This protein binds this small molecule.
Small molecule (SMILES): CC[C@H](C)[C@H](NC(=O)[C@H](CC(C)C)NC(=O)[C@H](CO)NC(=O)CNC(=O)[C@@H](NC(=O)[C@@H](N)[C@@H](C)O)C(C)C)C(=O)N[C@H](C=O)CCC(N)=O

Binding-site contacts:
Ligand atom CG2 contacts residue ARG35 of chain 1.C at 3.9 Å.
Ligand atom CG1 contacts residue ASP243 of chain 1.C at 3.3 Å.
Ligand atom N contacts residue ASP243 of chain 1.C at 3.8 Å.
Ligand atom C contacts residue ASP243 of chain 1.C at 3.5 Å.
Ligand atom CB contacts residue ARG35 of chain 1.C at 3.4 Å.
Ligand atom C contacts residue PRO43 of chain 1.C at 4.5 Å (hydrophobic).
Ligand atom CG2 contacts residue ARG36 of chain 1.C at 3.8 Å.
Ligand atom CB contacts residue ASP243 of chain 1.C at 3.9 Å.
Ligand atom N contacts residue ARG35 of chain 1.C at 4.1 Å.
Ligand atom C contacts residue ARG35 of chain 1.C at 3.5 Å.
Ligand atom O contacts residue ARG36 of chain 1.C at 2.9 Å (salt-bridge).
Ligand atom CD1 contacts residue ARG29 of chain 1.C at 3.6 Å.
Ligand atom O contacts residue ILE25 of chain 1.C at 3.8 Å.
Ligand atom OG contacts residue PHE244 of chain 1.C at 3.7 Å.
Ligand atom OG contacts residue ARG35 of chain 1.C at 4.2 Å.
Ligand atom CB contacts residue ASP243 of chain 1.C at 4.2 Å.
Ligand atom O contacts residue PHE37 of chain 1.C at 3.8 Å.
Ligand atom O contacts residue ARG35 of chain 1.C at 2.9 Å (salt-bridge).
Ligand atom N contacts residue ARG35 of chain 1.C at 4.1 Å.
Ligand atom CG2 contacts residue PRO43 of chain 1.C at 4.3 Å (hydrophobic).
Ligand atom O contacts residue ARG35 of chain 1.C at 3.3 Å (salt-bridge).
Ligand atom CA contacts residue ARG35 of chain 1.C at 4.5 Å.
Ligand atom CG2 contacts residue GLU245 of chain 1.C at 3.4 Å.
Ligand atom CD2 contacts residue ARG29 of chain 1.C at 3.8 Å.
Ligand atom O contacts residue ARG29 of chain 1.C at 3.0 Å (salt-bridge).
Ligand atom O contacts residue ARG29 of chain 1.C at 4.2 Å.
Ligand atom C contacts residue ARG29 of chain 1.C at 3.9 Å.
Ligand atom N contacts residue ASP243 of chain 1.C at 3.3 Å (salt-bridge).
Ligand atom O contacts residue ASP243 of chain 1.C at 4.3 Å.
Ligand atom C contacts residue ARG35 of chain 1.C at 3.7 Å.
Ligand atom N contacts residue ARG35 of chain 1.C at 4.4 Å.
Ligand atom O contacts residue PRO43 of chain 1.C at 3.7 Å.
Ligand atom CG1 contacts residue ARG35 of chain 1.C at 4.4 Å.
Ligand atom C contacts residue ASP243 of chain 1.C at 4.4 Å.
Ligand atom O contacts residue ASP243 of chain 1.C at 4.3 Å.
Ligand atom CA contacts residue ARG29 of chain 1.C at 4.2 Å.
Ligand atom CB contacts residue ARG35 of chain 1.C at 3.8 Å.
Ligand atom C contacts residue ARG36 of chain 1.C at 3.2 Å.
Ligand atom CA contacts residue ASP243 of chain 1.C at 3.3 Å.
Ligand atom CA contacts residue ASP243 of chain 1.C at 4.2 Å.

Sequence of chain 1.C:
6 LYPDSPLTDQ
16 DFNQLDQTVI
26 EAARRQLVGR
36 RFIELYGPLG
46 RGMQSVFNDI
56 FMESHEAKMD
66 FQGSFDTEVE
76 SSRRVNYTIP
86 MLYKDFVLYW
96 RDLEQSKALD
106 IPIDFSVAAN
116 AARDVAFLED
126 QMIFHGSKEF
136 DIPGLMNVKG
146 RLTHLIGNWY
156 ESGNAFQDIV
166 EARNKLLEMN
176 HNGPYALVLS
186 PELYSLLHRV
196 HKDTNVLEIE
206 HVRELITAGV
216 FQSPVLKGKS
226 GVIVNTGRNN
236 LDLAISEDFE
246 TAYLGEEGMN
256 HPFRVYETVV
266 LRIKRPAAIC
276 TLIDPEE